Binding-site contacts:
Ligand atom P contacts residue VAL497 of chain 1.F at 4.2 Å.
Ligand atom OP1 contacts residue VAL497 of chain 1.F at 3.2 Å (h-bond).
Ligand atom O3' contacts residue VAL497 of chain 1.F at 3.9 Å.
Ligand atom O3' contacts residue MET498 of chain 1.F at 4.4 Å.
Ligand atom C4' contacts residue MET498 of chain 1.F at 4.5 Å (hydrophobic).
Ligand atom O4' contacts residue MET498 of chain 1.F at 4.0 Å.

The small molecule below binds the protein below.
Small molecule (SMILES): Cc1cn([C@H]2C[C@H](O[P](=O)(O)OC[C@H]3O[C@@H](n4cc(C)c(=O)[nH]c4=O)C[C@@H]3O[P](=O)(O)OC[C@H]3O[C@@H](n4cc(C)c(=O)[nH]c4=O)C[C@@H]3O[P](=O)(O)OC[C@H]3O[C@@H](n4cc(C)c(=O)[nH]c4=O)C[C@@H]3O[P](=O)(O)OC[C@H]3O[C@@H](n4cc(C)c(=O)[nH]c4=O)C[C@@H]3O[P](=O)(O)OC[C@H]3O[C@@H](n4cc(C)c(=O)[nH]c4=O)C[C@@H]3O[P](=O)(O)OC[C@H]3O[C@@H](n4cc(C)c(=O)[nH]c4=O)C[C@@H]3O)[C@@H](COP(=O)=O)O2)c(=O)[nH]c1=O

Sequence of chain 1.F:
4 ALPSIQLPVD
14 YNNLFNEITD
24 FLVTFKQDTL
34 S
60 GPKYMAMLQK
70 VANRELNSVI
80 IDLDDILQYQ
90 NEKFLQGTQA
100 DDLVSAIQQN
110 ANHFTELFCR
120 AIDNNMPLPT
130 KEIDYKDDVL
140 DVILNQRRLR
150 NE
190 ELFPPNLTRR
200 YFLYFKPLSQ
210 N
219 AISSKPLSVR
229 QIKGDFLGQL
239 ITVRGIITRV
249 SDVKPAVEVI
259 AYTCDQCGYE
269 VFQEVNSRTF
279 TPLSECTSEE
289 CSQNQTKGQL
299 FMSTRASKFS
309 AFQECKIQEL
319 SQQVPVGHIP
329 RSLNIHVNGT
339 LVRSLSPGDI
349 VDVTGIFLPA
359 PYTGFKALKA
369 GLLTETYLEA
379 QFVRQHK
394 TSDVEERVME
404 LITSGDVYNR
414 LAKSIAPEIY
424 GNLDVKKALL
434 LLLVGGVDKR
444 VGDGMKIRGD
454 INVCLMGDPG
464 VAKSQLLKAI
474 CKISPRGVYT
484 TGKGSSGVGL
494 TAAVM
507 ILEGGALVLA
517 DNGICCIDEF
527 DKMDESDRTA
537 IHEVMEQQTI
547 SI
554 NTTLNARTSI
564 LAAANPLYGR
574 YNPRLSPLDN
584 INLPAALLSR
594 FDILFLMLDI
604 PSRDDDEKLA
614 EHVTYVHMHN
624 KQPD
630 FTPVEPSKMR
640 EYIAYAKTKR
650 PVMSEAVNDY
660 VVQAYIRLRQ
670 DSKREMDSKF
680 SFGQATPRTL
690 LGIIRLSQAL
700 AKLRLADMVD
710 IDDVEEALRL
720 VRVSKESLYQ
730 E